Binding-site contacts:
Ligand atom C6 contacts residue ALA62 of chain 1.A at 4.0 Å (hydrophobic).
Ligand atom O5 contacts residue ASN61 of chain 1.A at 2.5 Å (h-bond).
Ligand atom O4 contacts residue SER64 of chain 1.A at 4.3 Å.
Ligand atom O5 contacts residue ALA62 of chain 1.A at 3.6 Å (h-bond).
Ligand atom C2 contacts residue ASN61 of chain 1.A at 2.4 Å.
Ligand atom C4 contacts residue SER64 of chain 1.A at 4.4 Å.
Ligand atom C4 contacts residue ASN61 of chain 1.A at 4.3 Å.
Ligand atom O7 contacts residue ASN61 of chain 1.A at 3.0 Å (h-bond).
Ligand atom O7 contacts residue ILE26 of chain 1.A at 3.4 Å.
Ligand atom C7 contacts residue ASN61 of chain 1.A at 3.2 Å.
Ligand atom C3 contacts residue ALA62 of chain 1.A at 3.5 Å (hydrophobic).
Ligand atom O3 contacts residue ALA62 of chain 1.A at 2.4 Å (h-bond).
Ligand atom O6 contacts residue ASN61 of chain 1.A at 4.2 Å.
Ligand atom O3 contacts residue SER64 of chain 1.A at 4.5 Å.
Ligand atom C2 contacts residue ALA62 of chain 1.A at 4.1 Å (hydrophobic).
Ligand atom C4 contacts residue ALA62 of chain 1.A at 4.2 Å (hydrophobic).
Ligand atom C2 contacts residue ASN28 of chain 1.A at 4.5 Å.
Ligand atom O6 contacts residue THR63 of chain 1.A at 4.3 Å.
Ligand atom C3 contacts residue THR63 of chain 1.A at 4.3 Å.
Ligand atom N2 contacts residue ASN61 of chain 1.A at 2.8 Å (h-bond).
Ligand atom C7 contacts residue ILE26 of chain 1.A at 3.9 Å (hydrophobic).
Ligand atom C7 contacts residue ASN28 of chain 1.A at 4.4 Å.
Ligand atom C5 contacts residue ASN61 of chain 1.A at 3.8 Å.
Ligand atom O7 contacts residue ASN28 of chain 1.A at 3.5 Å (h-bond).
Ligand atom O3 contacts residue THR63 of chain 1.A at 3.7 Å.
Ligand atom C1 contacts residue ASN61 of chain 1.A at 1.5 Å.
Ligand atom C5 contacts residue ALA62 of chain 1.A at 4.3 Å (hydrophobic).
Ligand atom C8 contacts residue ILE26 of chain 1.A at 3.7 Å (hydrophobic).
Ligand atom O6 contacts residue ALA62 of chain 1.A at 2.6 Å (h-bond).
Ligand atom C3 contacts residue ASN61 of chain 1.A at 3.8 Å.

A protein and the small-molecule ligand that binds it are described below.
Small molecule (SMILES): CC(=O)N[C@H]1[C@H](O[C@H]2[C@H](O)[C@@H](NC(C)=O)CO[C@@H]2CO)O[C@H](CO)[C@@H](O)[C@@H]1O

Sequence of chain 1.A:
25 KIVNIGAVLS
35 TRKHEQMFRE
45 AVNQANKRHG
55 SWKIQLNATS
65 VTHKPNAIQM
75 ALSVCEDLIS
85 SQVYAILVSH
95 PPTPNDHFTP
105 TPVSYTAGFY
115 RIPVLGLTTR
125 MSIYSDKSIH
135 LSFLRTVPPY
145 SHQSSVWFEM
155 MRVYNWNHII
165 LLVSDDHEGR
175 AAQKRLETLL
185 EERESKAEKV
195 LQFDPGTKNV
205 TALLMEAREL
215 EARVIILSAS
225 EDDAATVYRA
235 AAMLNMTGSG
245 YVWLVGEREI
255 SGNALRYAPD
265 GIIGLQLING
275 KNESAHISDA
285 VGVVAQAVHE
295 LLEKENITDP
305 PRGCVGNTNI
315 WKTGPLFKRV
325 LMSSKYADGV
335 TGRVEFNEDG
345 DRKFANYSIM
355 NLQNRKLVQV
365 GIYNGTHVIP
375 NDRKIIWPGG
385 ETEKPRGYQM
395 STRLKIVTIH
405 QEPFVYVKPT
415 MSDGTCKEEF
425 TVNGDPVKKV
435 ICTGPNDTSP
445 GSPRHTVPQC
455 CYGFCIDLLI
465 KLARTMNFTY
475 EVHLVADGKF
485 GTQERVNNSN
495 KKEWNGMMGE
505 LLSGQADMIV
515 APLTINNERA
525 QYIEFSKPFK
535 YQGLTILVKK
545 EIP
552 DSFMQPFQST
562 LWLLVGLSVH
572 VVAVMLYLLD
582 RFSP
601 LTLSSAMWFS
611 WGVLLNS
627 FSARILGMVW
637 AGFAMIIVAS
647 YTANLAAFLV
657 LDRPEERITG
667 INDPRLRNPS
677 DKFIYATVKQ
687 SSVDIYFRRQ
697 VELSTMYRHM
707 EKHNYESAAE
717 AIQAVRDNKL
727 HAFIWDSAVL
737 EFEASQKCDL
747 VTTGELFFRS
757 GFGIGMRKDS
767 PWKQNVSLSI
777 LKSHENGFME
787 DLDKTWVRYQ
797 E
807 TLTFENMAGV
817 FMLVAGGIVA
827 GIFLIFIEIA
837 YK